Sequence of chain 1.S:
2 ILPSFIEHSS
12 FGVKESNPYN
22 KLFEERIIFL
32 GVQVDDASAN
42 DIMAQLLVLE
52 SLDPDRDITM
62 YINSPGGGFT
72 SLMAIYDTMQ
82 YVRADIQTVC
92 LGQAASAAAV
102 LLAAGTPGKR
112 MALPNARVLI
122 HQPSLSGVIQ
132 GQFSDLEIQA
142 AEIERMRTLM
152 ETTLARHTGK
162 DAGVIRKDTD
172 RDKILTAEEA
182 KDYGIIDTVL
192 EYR

Binding-site contacts:
Ligand atom C1 contacts residue GLY68 of chain 1.S at 3.8 Å.
Ligand atom O contacts residue GLY68 of chain 1.S at 3.5 Å (h-bond).
Ligand atom C1 contacts residue PRO124 of chain 1.S at 4.1 Å (hydrophobic).
Ligand atom CB contacts residue GLY68 of chain 1.S at 3.9 Å.
Ligand atom C5 contacts residue LEU73 of chain 1.S at 4.0 Å (hydrophobic).
Ligand atom CB contacts residue SER125 of chain 1.S at 2.9 Å.
Ligand atom C5 contacts residue PHE70 of chain 1.S at 3.6 Å (hydrophobic).
Ligand atom C3 contacts residue HIS122 of chain 1.S at 3.9 Å.
Ligand atom N contacts residue GLY68 of chain 1.S at 2.9 Å (h-bond).
Ligand atom OXT contacts residue SER127 of chain 1.S at 3.5 Å (h-bond).
Ligand atom C5 contacts residue ALA98 of chain 1.S at 4.0 Å (hydrophobic).
Ligand atom O contacts residue LEU126 of chain 1.S at 3.5 Å.
Ligand atom CD2 contacts residue GLY68 of chain 1.S at 4.1 Å.
Ligand atom C contacts residue GLY68 of chain 1.S at 3.6 Å.
Ligand atom OXT contacts residue LEU126 of chain 1.S at 3.6 Å.
Ligand atom CD2 contacts residue GLY69 of chain 1.S at 3.7 Å.
Ligand atom C6 contacts residue GLY68 of chain 1.S at 3.3 Å.
Ligand atom N contacts residue SER125 of chain 1.S at 3.2 Å (h-bond).
Ligand atom C2 contacts residue SER97 of chain 1.S at 4.1 Å.
Ligand atom C3 contacts residue MET151 of chain 1.S at 4.0 Å (hydrophobic).
Ligand atom O1 contacts residue SER125 of chain 1.S at 3.2 Å (h-bond).
Ligand atom C2 contacts residue PRO124 of chain 1.S at 3.5 Å (hydrophobic).
Ligand atom C contacts residue SER125 of chain 1.S at 3.8 Å.
Ligand atom C contacts residue LEU126 of chain 1.S at 3.5 Å (hydrophobic).
Ligand atom O1 contacts residue PRO124 of chain 1.S at 3.7 Å.
Ligand atom C2 contacts residue GLN123 of chain 1.S at 4.2 Å.
Ligand atom C5 contacts residue GLY68 of chain 1.S at 4.2 Å.
Ligand atom C4 contacts residue PHE70 of chain 1.S at 4.1 Å (hydrophobic).
Ligand atom CD2 contacts residue PHE70 of chain 1.S at 3.5 Å (hydrophobic).
Ligand atom CD1 contacts residue PRO124 of chain 1.S at 4.0 Å (hydrophobic).
Ligand atom CA contacts residue GLY68 of chain 1.S at 3.8 Å.
Ligand atom OXT contacts residue GLY128 of chain 1.S at 4.2 Å.
Ligand atom CD1 contacts residue SER125 of chain 1.S at 3.7 Å.
Ligand atom O contacts residue PHE70 of chain 1.S at 4.2 Å.
Ligand atom C3 contacts residue PRO124 of chain 1.S at 4.0 Å (hydrophobic).
Ligand atom O contacts residue GLY69 of chain 1.S at 3.5 Å.
Ligand atom C4 contacts residue ALA98 of chain 1.S at 4.1 Å (hydrophobic).
Ligand atom CA contacts residue SER125 of chain 1.S at 3.6 Å.
Ligand atom C contacts residue GLY68 of chain 1.S at 4.1 Å.
Ligand atom CG contacts residue SER125 of chain 1.S at 3.6 Å.

The protein below binds the small molecule below.
Small molecule (SMILES): CC(C)C[C@H](NC(=O)[C@H](CC(C)C)NC(=O)c1ccccc1)C(=O)O